Binding-site contacts:
Ligand atom N contacts residue PHE7 of chain 1.C at 3.3 Å (h-bond).
Ligand atom OXT contacts residue VAL9 of chain 1.C at 3.4 Å.
Ligand atom N contacts residue GLN8 of chain 1.C at 4.4 Å.
Ligand atom C contacts residue VAL9 of chain 1.C at 4.4 Å (hydrophobic).
Ligand atom CA contacts residue PHE7 of chain 1.C at 4.5 Å (hydrophobic).

This small molecule binds to this protein.
Small molecule (SMILES): NCC(=O)O

Sequence of chain 1.C:
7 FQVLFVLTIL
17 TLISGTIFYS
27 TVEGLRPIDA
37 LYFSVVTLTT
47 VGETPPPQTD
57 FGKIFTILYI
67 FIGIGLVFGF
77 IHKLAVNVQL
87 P